Sequence of chain 2.A:
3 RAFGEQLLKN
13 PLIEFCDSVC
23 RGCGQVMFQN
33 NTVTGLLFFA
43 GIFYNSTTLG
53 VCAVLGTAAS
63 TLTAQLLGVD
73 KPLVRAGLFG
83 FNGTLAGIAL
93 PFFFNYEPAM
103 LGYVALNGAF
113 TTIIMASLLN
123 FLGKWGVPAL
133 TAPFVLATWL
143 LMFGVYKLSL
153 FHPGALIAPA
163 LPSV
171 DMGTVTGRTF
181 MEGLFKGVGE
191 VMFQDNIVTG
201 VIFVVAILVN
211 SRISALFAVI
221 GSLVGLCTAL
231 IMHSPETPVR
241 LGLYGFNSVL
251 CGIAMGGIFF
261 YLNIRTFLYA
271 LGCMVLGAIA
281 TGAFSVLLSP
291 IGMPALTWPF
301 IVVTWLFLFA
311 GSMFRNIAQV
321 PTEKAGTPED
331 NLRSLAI

Binding-site contacts:
Ligand atom N2 contacts residue GLN27 of chain 2.A at 3.0 Å (h-bond).
Ligand atom CAB contacts residue LEU132 of chain 2.A at 4.3 Å (hydrophobic).
Ligand atom N1 contacts residue PHE30 of chain 2.A at 3.7 Å.
Ligand atom CAB contacts residue PHE83 of chain 2.A at 3.9 Å (hydrophobic).
Ligand atom CAB contacts residue PHE30 of chain 2.A at 3.4 Å (hydrophobic).
Ligand atom N1 contacts residue PHE83 of chain 2.A at 3.5 Å.
Ligand atom N2 contacts residue THR133 of chain 2.A at 4.4 Å.
Ligand atom CAF contacts residue GLN27 of chain 2.A at 3.3 Å.
Ligand atom N2 contacts residue PHE83 of chain 2.A at 3.4 Å.
Ligand atom N1 contacts residue GLN27 of chain 2.A at 2.6 Å (h-bond).
Ligand atom CAB contacts residue GLN27 of chain 2.A at 4.3 Å.
Ligand atom CAA contacts residue GLN27 of chain 2.A at 3.4 Å.
Ligand atom CAB contacts residue THR133 of chain 2.A at 3.6 Å.
Ligand atom OAC contacts residue LEU132 of chain 2.A at 3.5 Å.
Ligand atom CAA contacts residue PHE83 of chain 2.A at 3.6 Å (hydrophobic).
Ligand atom CAB contacts residue VAL28 of chain 2.A at 3.6 Å (hydrophobic).
Ligand atom CAF contacts residue PHE30 of chain 2.A at 3.4 Å (hydrophobic).
Ligand atom OAC contacts residue PHE83 of chain 2.A at 3.6 Å.
Ligand atom N2 contacts residue VAL28 of chain 2.A at 3.5 Å (h-bond).
Ligand atom CAA contacts residue LEU80 of chain 2.A at 3.6 Å (hydrophobic).
Ligand atom CAB contacts residue PHE300 of chain 2.A at 4.0 Å (hydrophobic).
Ligand atom OAC contacts residue PHE30 of chain 2.A at 3.1 Å.
Ligand atom CAA contacts residue PHE30 of chain 2.A at 4.1 Å (hydrophobic).
Ligand atom CAF contacts residue LEU132 of chain 2.A at 4.4 Å (hydrophobic).
Ligand atom CAF contacts residue PHE83 of chain 2.A at 3.3 Å (hydrophobic).
Ligand atom N2 contacts residue PHE30 of chain 2.A at 3.6 Å.

This protein binds this small molecule.
Small molecule (SMILES): CNC(=O)NC